The protein below binds the small molecule below.
Small molecule (SMILES): CCCNc1nn2c(-c3ccc(O)cc3)cnc2s1

Binding-site contacts:
Ligand atom C8 contacts residue VAL179 of chain 1.C at 4.0 Å (hydrophobic).
Ligand atom C3 contacts residue LEU99 of chain 1.C at 3.9 Å (hydrophobic).
Ligand atom N15 contacts residue PHE27 of chain 1.C at 4.0 Å.
Ligand atom C18 contacts residue GOL1 of chain 1.Q at 3.0 Å.
Ligand atom N14 contacts residue VAL179 of chain 1.C at 3.9 Å.
Ligand atom C5 contacts residue LEU150 of chain 1.C at 3.4 Å (hydrophobic).
Ligand atom S12 contacts residue VAL179 of chain 1.C at 4.1 Å.
Ligand atom O19 contacts residue LEU22 of chain 1.C at 3.9 Å.
Ligand atom C6 contacts residue LEU150 of chain 1.C at 3.5 Å (hydrophobic).
Ligand atom O19 contacts residue ALA44 of chain 1.C at 3.5 Å.
Ligand atom C13 contacts residue VAL179 of chain 1.C at 3.9 Å (hydrophobic).
Ligand atom C8 contacts residue PHE96 of chain 1.C at 3.5 Å (hydrophobic).
Ligand atom O19 contacts residue LEU98 of chain 1.C at 3.7 Å.
Ligand atom S12 contacts residue ASP180 of chain 1.C at 3.8 Å.
Ligand atom N15 contacts residue ASN148 of chain 1.C at 3.9 Å.
Ligand atom C2 contacts residue PHE96 of chain 1.C at 4.0 Å (hydrophobic).
Ligand atom C18 contacts residue GLY23 of chain 1.C at 3.9 Å.
Ligand atom C1 contacts residue LEU150 of chain 1.C at 4.0 Å (hydrophobic).
Ligand atom N9 contacts residue PHE96 of chain 1.C at 3.7 Å.
Ligand atom C10 contacts residue VAL179 of chain 1.C at 3.9 Å (hydrophobic).
Ligand atom C4 contacts residue LEU150 of chain 1.C at 3.9 Å (hydrophobic).
Ligand atom C4 contacts residue ALA44 of chain 1.C at 3.6 Å (hydrophobic).
Ligand atom C5 contacts residue VAL30 of chain 1.C at 3.9 Å (hydrophobic).
Ligand atom S12 contacts residue LYS46 of chain 1.C at 3.5 Å (salt-bridge).
Ligand atom C4 contacts residue LEU99 of chain 1.C at 3.9 Å (hydrophobic).
Ligand atom C16 contacts residue GOL1 of chain 1.Q at 3.3 Å.
Ligand atom C18 contacts residue GLU24 of chain 1.C at 3.7 Å.
Ligand atom C3 contacts residue GLU97 of chain 1.C at 3.5 Å.
Ligand atom C8 contacts residue LYS46 of chain 1.C at 4.1 Å.
Ligand atom N9 contacts residue LYS46 of chain 1.C at 2.9 Å (salt-bridge).
Ligand atom C17 contacts residue GOL1 of chain 1.Q at 3.1 Å.
Ligand atom N14 contacts residue VAL30 of chain 1.C at 4.0 Å.
Ligand atom N9 contacts residue VAL179 of chain 1.C at 3.9 Å.
Ligand atom C10 contacts residue LYS46 of chain 1.C at 3.3 Å.
Ligand atom O19 contacts residue LEU99 of chain 1.C at 2.9 Å (h-bond).
Ligand atom C16 contacts residue GLU147 of chain 1.C at 3.7 Å.
Ligand atom N11 contacts residue VAL179 of chain 1.C at 3.8 Å.
Ligand atom S12 contacts residue GOL1 of chain 1.R at 3.3 Å (h-bond).
Ligand atom C3 contacts residue ALA44 of chain 1.C at 3.5 Å (hydrophobic).
Ligand atom C6 contacts residue VAL30 of chain 1.C at 3.9 Å (hydrophobic).

Sequence of chain 1.C:
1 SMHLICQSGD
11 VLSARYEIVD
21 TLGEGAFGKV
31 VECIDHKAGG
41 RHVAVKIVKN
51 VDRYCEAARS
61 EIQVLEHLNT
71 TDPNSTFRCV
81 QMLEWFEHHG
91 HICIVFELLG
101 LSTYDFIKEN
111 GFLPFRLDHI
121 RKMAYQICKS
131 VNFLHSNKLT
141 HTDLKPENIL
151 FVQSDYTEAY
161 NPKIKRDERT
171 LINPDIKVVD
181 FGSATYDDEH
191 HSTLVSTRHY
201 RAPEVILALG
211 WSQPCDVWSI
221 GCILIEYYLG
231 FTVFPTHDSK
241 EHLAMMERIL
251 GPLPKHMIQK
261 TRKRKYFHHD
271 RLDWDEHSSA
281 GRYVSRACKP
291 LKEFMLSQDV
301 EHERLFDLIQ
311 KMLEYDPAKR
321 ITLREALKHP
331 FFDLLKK